Sequence of chain 31.D:
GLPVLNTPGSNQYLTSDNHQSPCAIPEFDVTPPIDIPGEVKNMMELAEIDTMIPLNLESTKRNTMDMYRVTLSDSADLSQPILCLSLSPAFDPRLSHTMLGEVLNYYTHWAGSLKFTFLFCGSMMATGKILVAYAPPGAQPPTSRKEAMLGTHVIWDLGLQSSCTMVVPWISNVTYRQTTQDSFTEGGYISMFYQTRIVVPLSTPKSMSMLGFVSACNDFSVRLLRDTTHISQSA

This protein binds this small molecule.
Small molecule (SMILES): Cc1cc(CCCCCCCOc2ccc(C3=NCCO3)cc2)on1

Binding-site contacts:
Ligand atom C5A contacts residue ILE156 of chain 31.B at 3.2 Å (hydrophobic).
Ligand atom O1B contacts residue ILE109 of chain 31.B at 3.8 Å.
Ligand atom C31 contacts residue PHE237 of chain 31.B at 3.8 Å (hydrophobic).
Ligand atom C4A contacts residue ILE182 of chain 31.B at 3.9 Å (hydrophobic).
Ligand atom C4B contacts residue ILE193 of chain 31.B at 3.8 Å (hydrophobic).
Ligand atom C4 contacts residue TYR111 of chain 31.B at 3.6 Å (hydrophobic).
Ligand atom C5A contacts residue ILE182 of chain 31.B at 3.5 Å (hydrophobic).
Ligand atom C6C contacts residue VAL198 of chain 31.B at 3.9 Å (hydrophobic).
Ligand atom C4C contacts residue PHE237 of chain 31.B at 3.6 Å (hydrophobic).
Ligand atom C31 contacts residue TYR111 of chain 31.B at 3.7 Å (hydrophobic).
Ligand atom C5B contacts residue LEU240 of chain 31.B at 3.5 Å (hydrophobic).
Ligand atom C3 contacts residue PHE237 of chain 31.B at 3.7 Å (hydrophobic).
Ligand atom O1B contacts residue PHE133 of chain 31.B at 3.9 Å.
Ligand atom O1 contacts residue TYR111 of chain 31.B at 3.5 Å.
Ligand atom C5 contacts residue TYR111 of chain 31.B at 3.8 Å (hydrophobic).
Ligand atom C5B contacts residue ILE193 of chain 31.B at 3.9 Å (hydrophobic).
Ligand atom C2A contacts residue TYR158 of chain 31.B at 3.9 Å (hydrophobic).
Ligand atom C5C contacts residue VAL195 of chain 31.B at 3.8 Å (hydrophobic).
Ligand atom N3A contacts residue PRO180 of chain 31.B at 3.7 Å.
Ligand atom N2 contacts residue TYR111 of chain 31.B at 3.1 Å.
Ligand atom C2C contacts residue PHE237 of chain 31.B at 3.8 Å (hydrophobic).
Ligand atom C3B contacts residue TYR158 of chain 31.B at 3.4 Å (hydrophobic).
Ligand atom N3A contacts residue TYR158 of chain 31.B at 3.7 Å.
Ligand atom C4A contacts residue SER181 of chain 31.B at 3.8 Å.
Ligand atom C2A contacts residue ILE193 of chain 31.B at 3.9 Å (hydrophobic).
Ligand atom N2 contacts residue TYR204 of chain 31.B at 3.8 Å.
Ligand atom O1A contacts residue PHE135 of chain 31.B at 3.8 Å.
Ligand atom C4C contacts residue VAL198 of chain 31.B at 3.8 Å (hydrophobic).
Ligand atom C4 contacts residue PHE237 of chain 31.B at 3.1 Å (hydrophobic).
Ligand atom C4A contacts residue PRO180 of chain 31.B at 3.3 Å (hydrophobic).
Ligand atom C2B contacts residue TYR158 of chain 31.B at 3.5 Å (hydrophobic).
Ligand atom C6B contacts residue PHE133 of chain 31.B at 3.5 Å (hydrophobic).
Ligand atom O1 contacts residue TYR204 of chain 31.B at 3.6 Å.
Ligand atom C3 contacts residue TYR111 of chain 31.B at 3.2 Å (hydrophobic).
Ligand atom C2B contacts residue VAL195 of chain 31.B at 3.9 Å (hydrophobic).
Ligand atom C4B contacts residue TYR158 of chain 31.B at 3.8 Å (hydrophobic).
Ligand atom N3A contacts residue ALA24 of chain 31.D at 3.9 Å.
Ligand atom C6C contacts residue PHE237 of chain 31.B at 3.9 Å (hydrophobic).
Ligand atom C7C contacts residue TYR158 of chain 31.B at 3.8 Å (hydrophobic).
Ligand atom O1 contacts residue PHE129 of chain 31.B at 3.8 Å.

Sequence of chain 31.B:
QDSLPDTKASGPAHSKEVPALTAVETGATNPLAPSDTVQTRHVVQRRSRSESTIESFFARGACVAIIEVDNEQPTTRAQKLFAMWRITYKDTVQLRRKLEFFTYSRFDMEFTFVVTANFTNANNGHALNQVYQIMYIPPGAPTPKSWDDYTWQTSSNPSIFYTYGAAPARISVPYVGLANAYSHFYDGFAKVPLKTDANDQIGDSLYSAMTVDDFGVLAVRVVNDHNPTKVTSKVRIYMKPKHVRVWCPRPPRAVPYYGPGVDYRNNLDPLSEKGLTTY

Sequence of chain 32.D:
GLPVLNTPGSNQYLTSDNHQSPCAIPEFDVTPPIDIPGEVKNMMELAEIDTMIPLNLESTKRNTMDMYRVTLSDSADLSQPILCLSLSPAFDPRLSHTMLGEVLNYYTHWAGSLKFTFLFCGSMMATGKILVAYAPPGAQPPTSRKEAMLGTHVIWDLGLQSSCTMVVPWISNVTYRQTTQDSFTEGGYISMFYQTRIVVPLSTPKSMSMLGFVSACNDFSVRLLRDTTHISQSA